Sequence of chain 1.A:
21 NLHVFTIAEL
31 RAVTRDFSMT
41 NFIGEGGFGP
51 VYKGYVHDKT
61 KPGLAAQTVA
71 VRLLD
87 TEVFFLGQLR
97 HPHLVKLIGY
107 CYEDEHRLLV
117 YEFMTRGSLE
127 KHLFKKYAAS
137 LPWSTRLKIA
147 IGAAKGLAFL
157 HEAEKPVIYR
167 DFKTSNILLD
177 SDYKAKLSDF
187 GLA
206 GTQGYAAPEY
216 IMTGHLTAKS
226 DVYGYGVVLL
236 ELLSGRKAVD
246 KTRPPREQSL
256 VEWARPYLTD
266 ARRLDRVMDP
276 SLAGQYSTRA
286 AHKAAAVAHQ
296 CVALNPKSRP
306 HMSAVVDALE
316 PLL

Binding-site contacts:
Ligand atom C3 contacts residue THR26 of chain 1.A at 4.0 Å.
Ligand atom C3 contacts residue LYS61 of chain 1.A at 4.0 Å.
Ligand atom C2 contacts residue LYS61 of chain 1.A at 3.9 Å.
Ligand atom C1 contacts residue VAL24 of chain 1.A at 3.8 Å (hydrophobic).
Ligand atom C6 contacts residue GLU29 of chain 1.A at 3.0 Å.
Ligand atom C1 contacts residue THR26 of chain 1.A at 4.0 Å.
Ligand atom C2 contacts residue VAL24 of chain 1.A at 3.9 Å (hydrophobic).
Ligand atom C4 contacts residue GLU29 of chain 1.A at 4.0 Å.
Ligand atom O1 contacts residue VAL24 of chain 1.A at 2.8 Å (h-bond).
Ligand atom C3 contacts residue GLU29 of chain 1.A at 4.0 Å.
Ligand atom C5 contacts residue GLU29 of chain 1.A at 4.1 Å.
Ligand atom O1 contacts residue LYS61 of chain 1.A at 2.8 Å (salt-bridge).
Ligand atom C4 contacts residue LYS61 of chain 1.A at 4.3 Å.
Ligand atom O1 contacts residue GLU29 of chain 1.A at 4.2 Å.

This protein binds this small molecule.
Small molecule (SMILES): C[C@@H](O)CC[C@@H](C)O